Sequence of chain 1.D:
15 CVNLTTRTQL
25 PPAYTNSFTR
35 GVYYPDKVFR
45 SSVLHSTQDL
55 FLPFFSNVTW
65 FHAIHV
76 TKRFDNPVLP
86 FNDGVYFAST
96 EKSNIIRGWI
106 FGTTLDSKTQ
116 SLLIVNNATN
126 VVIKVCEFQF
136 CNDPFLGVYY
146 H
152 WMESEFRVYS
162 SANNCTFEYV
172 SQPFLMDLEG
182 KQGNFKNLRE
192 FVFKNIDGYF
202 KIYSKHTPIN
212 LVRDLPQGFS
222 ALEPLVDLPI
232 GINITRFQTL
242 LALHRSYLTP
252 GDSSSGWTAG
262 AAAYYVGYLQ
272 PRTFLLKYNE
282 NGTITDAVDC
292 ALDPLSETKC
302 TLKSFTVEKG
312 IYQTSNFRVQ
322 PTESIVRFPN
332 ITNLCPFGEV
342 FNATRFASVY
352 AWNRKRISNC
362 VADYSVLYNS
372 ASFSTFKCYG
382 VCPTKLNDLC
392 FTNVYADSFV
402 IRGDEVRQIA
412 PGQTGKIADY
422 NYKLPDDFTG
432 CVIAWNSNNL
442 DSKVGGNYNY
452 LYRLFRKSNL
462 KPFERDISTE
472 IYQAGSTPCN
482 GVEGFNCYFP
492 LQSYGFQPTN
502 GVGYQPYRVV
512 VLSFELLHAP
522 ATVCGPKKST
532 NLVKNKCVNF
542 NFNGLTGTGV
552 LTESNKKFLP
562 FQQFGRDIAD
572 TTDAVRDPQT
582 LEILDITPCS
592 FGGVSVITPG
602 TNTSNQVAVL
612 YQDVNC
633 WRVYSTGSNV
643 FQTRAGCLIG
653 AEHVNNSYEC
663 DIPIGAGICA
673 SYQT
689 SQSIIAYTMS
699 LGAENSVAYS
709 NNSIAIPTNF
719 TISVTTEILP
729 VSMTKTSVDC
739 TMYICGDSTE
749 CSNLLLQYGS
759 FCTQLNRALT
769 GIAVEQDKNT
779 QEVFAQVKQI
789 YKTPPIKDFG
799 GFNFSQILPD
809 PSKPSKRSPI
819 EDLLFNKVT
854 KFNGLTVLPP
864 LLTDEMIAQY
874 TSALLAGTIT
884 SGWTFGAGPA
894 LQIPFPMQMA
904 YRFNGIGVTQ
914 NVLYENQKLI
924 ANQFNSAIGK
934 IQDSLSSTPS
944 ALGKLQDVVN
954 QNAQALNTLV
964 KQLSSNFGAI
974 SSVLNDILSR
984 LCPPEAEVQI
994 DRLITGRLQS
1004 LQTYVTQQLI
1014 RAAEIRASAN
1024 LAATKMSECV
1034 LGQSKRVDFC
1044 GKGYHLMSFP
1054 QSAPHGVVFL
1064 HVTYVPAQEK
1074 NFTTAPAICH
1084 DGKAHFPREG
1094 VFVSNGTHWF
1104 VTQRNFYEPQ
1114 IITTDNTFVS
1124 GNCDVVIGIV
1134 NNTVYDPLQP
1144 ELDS

The small molecule below binds the protein below.
Small molecule (SMILES): CC(=O)N[C@@H]1[C@@H](O)[C@H](O)[C@@H](CO)O[C@H]1O

Binding-site contacts:
Ligand atom C4 contacts residue ASN616 of chain 1.D at 4.4 Å.
Ligand atom C8 contacts residue GLN644 of chain 1.D at 3.7 Å.
Ligand atom C2 contacts residue ASN616 of chain 1.D at 2.6 Å.
Ligand atom C5 contacts residue ASN616 of chain 1.D at 3.8 Å.
Ligand atom O5 contacts residue ASN616 of chain 1.D at 2.5 Å (h-bond).
Ligand atom C7 contacts residue ASN616 of chain 1.D at 3.2 Å.
Ligand atom C8 contacts residue ASN616 of chain 1.D at 3.6 Å.
Ligand atom O7 contacts residue ASN616 of chain 1.D at 3.5 Å (h-bond).
Ligand atom N2 contacts residue ASN616 of chain 1.D at 2.9 Å (h-bond).
Ligand atom C1 contacts residue ASN616 of chain 1.D at 1.5 Å.
Ligand atom C3 contacts residue ASN616 of chain 1.D at 3.9 Å.